This protein binds this small molecule.
Small molecule (SMILES): Nc1nc2c(ncn2[C@@H]2O[C@H](CO[P](=O)(O)O[P](=O)(O)CP(=O)(O)O)[C@@H](O)[C@H]2O)c(=O)[nH]1

Binding-site contacts:
Ligand atom O1B contacts residue LYS17 of chain 1.A at 2.7 Å (salt-bridge).
Ligand atom PB contacts residue MG1 of chain 1.B at 3.2 Å.
Ligand atom O1A contacts residue ALA19 of chain 1.A at 2.7 Å (h-bond).
Ligand atom N7 contacts residue ASN117 of chain 1.A at 3.3 Å (h-bond).
Ligand atom O1B contacts residue VAL15 of chain 1.A at 3.3 Å (h-bond).
Ligand atom O1G contacts residue GLY61 of chain 1.A at 3.1 Å (h-bond).
Ligand atom N2 contacts residue ASP120 of chain 1.A at 2.8 Å (salt-bridge).
Ligand atom O3G contacts residue THR36 of chain 1.A at 2.9 Å (h-bond).
Ligand atom O6 contacts residue SER146 of chain 1.A at 3.4 Å.
Ligand atom O2' contacts residue ASP31 of chain 1.A at 3.1 Å (salt-bridge).
Ligand atom O3G contacts residue MG1 of chain 1.B at 2.1 Å.
Ligand atom O2' contacts residue VAL30 of chain 1.A at 2.8 Å (h-bond).
Ligand atom N2 contacts residue LEU121 of chain 1.A at 3.5 Å.
Ligand atom O1B contacts residue GLY14 of chain 1.A at 3.5 Å (h-bond).
Ligand atom O6 contacts residue ALA147 of chain 1.A at 2.9 Å (h-bond).
Ligand atom O2G contacts residue PRO35 of chain 1.A at 3.4 Å.
Ligand atom C8 contacts residue ALA19 of chain 1.A at 3.6 Å (hydrophobic).
Ligand atom O4' contacts residue LYS118 of chain 1.A at 3.2 Å (salt-bridge).
Ligand atom C6 contacts residue ASP120 of chain 1.A at 3.5 Å.
Ligand atom O2B contacts residue MG1 of chain 1.B at 2.0 Å.
Ligand atom O6 contacts residue ASP120 of chain 1.A at 3.4 Å (salt-bridge).
Ligand atom O6 contacts residue ASN117 of chain 1.A at 3.4 Å (h-bond).
Ligand atom O3' contacts residue ASP31 of chain 1.A at 3.2 Å (salt-bridge).
Ligand atom PG contacts residue MG1 of chain 1.B at 3.3 Å.
Ligand atom O1G contacts residue GLY14 of chain 1.A at 3.6 Å (h-bond).
Ligand atom O1G contacts residue LYS17 of chain 1.A at 2.8 Å (salt-bridge).
Ligand atom O6 contacts residue LYS148 of chain 1.A at 3.5 Å (salt-bridge).
Ligand atom O1A contacts residue GLY16 of chain 1.A at 3.4 Å.
Ligand atom O2G contacts residue THR36 of chain 1.A at 3.5 Å (h-bond).
Ligand atom O2B contacts residue LYS17 of chain 1.A at 3.5 Å (salt-bridge).
Ligand atom C3B contacts residue GLY14 of chain 1.A at 3.5 Å.
Ligand atom C3B contacts residue MG1 of chain 1.B at 3.4 Å.
Ligand atom O1A contacts residue SER18 of chain 1.A at 3.5 Å (h-bond).
Ligand atom O6 contacts residue LYS118 of chain 1.A at 3.4 Å.
Ligand atom O2' contacts residue PHE29 of chain 1.A at 3.3 Å.
Ligand atom O2B contacts residue SER18 of chain 1.A at 2.9 Å (h-bond).
Ligand atom N1 contacts residue ASP120 of chain 1.A at 2.8 Å (salt-bridge).
Ligand atom O1B contacts residue GLY16 of chain 1.A at 3.2 Å (h-bond).
Ligand atom O3A contacts residue GLY16 of chain 1.A at 3.2 Å (h-bond).
Ligand atom O1G contacts residue ASP13 of chain 1.A at 3.5 Å.

Sequence of chain 1.A:
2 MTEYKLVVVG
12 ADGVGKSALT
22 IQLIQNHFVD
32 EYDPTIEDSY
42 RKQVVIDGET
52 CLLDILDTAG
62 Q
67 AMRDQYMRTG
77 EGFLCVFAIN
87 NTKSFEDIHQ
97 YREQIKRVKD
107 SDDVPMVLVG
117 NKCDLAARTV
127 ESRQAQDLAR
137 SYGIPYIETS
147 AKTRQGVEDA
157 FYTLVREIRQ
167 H